Binding-site contacts:
Ligand atom CAV contacts residue VAL12 of chain 1.A at 3.8 Å (hydrophobic).
Ligand atom CAI contacts residue PHE112 of chain 1.A at 3.8 Å (hydrophobic).
Ligand atom OAC contacts residue ASN108 of chain 1.A at 2.8 Å (h-bond).
Ligand atom OAQ contacts residue ALA11 of chain 1.A at 3.5 Å.
Ligand atom CBE contacts residue GSH1 of chain 1.B at 3.5 Å.
Ligand atom CAV contacts residue PHE112 of chain 1.A at 3.6 Å (hydrophobic).
Ligand atom OAD contacts residue VAL12 of chain 1.A at 3.7 Å.
Ligand atom CBC contacts residue GSH1 of chain 1.B at 4.1 Å.
Ligand atom CAK contacts residue GSH1 of chain 1.B at 4.1 Å.
Ligand atom OAC contacts residue PHE112 of chain 1.A at 3.4 Å (h-bond).
Ligand atom OAC contacts residue ALA172 of chain 1.A at 3.3 Å.
Ligand atom CAI contacts residue VAL115 of chain 1.A at 3.8 Å (hydrophobic).
Ligand atom CAJ contacts residue VAL12 of chain 1.A at 3.9 Å (hydrophobic).
Ligand atom CAP contacts residue ALA11 of chain 1.A at 4.1 Å (hydrophobic).
Ligand atom OAB contacts residue PHE116 of chain 1.A at 3.9 Å.
Ligand atom OAQ contacts residue VAL12 of chain 1.A at 2.9 Å (h-bond).
Ligand atom CAJ contacts residue PHE112 of chain 1.A at 4.0 Å (hydrophobic).
Ligand atom CAJ contacts residue VAL115 of chain 1.A at 3.7 Å (hydrophobic).
Ligand atom CAT contacts residue GSH1 of chain 1.B at 3.8 Å.
Ligand atom OAQ contacts residue GSH1 of chain 1.B at 4.0 Å.
Ligand atom OAB contacts residue GSH1 of chain 1.B at 3.9 Å.
Ligand atom CBE contacts residue VAL12 of chain 1.A at 3.9 Å (hydrophobic).
Ligand atom OAD contacts residue PHE112 of chain 1.A at 4.0 Å.
Ligand atom CAU contacts residue PHE112 of chain 1.A at 3.6 Å (hydrophobic).
Ligand atom CAO contacts residue VAL12 of chain 1.A at 3.8 Å (hydrophobic).
Ligand atom CAU contacts residue VAL12 of chain 1.A at 3.9 Å (hydrophobic).
Ligand atom CBA contacts residue PHE112 of chain 1.A at 3.8 Å (hydrophobic).
Ligand atom OAC contacts residue VAL111 of chain 1.A at 3.9 Å.
Ligand atom CAI contacts residue VAL12 of chain 1.A at 3.9 Å (hydrophobic).
Ligand atom CAN contacts residue GSH1 of chain 1.B at 3.8 Å.
Ligand atom CAO contacts residue GSH1 of chain 1.B at 3.8 Å.
Ligand atom CAN contacts residue PHE112 of chain 1.A at 4.0 Å (hydrophobic).
Ligand atom OAD contacts residue ASN108 of chain 1.A at 3.3 Å (h-bond).
Ligand atom CAO contacts residue PHE112 of chain 1.A at 3.6 Å (hydrophobic).
Ligand atom OAR contacts residue PHE112 of chain 1.A at 3.5 Å.
Ligand atom CAU contacts residue ASN108 of chain 1.A at 3.9 Å.
Ligand atom CBD contacts residue ILE120 of chain 1.A at 4.0 Å (hydrophobic).
Ligand atom OAG contacts residue LEU35 of chain 1.A at 3.5 Å.
Ligand atom CBA contacts residue VAL12 of chain 1.A at 3.9 Å (hydrophobic).
Ligand atom CAY contacts residue LEU35 of chain 1.A at 3.8 Å (hydrophobic).

Sequence of chain 1.A:
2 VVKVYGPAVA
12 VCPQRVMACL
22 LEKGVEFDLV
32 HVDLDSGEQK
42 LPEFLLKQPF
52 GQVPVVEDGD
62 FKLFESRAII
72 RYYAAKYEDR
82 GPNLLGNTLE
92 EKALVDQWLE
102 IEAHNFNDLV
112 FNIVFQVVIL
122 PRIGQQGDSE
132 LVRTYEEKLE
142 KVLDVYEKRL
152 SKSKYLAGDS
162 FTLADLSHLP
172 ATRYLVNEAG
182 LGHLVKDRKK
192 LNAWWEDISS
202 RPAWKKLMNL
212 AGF

The protein below binds the small molecule below.
Small molecule (SMILES): Oc1cc(O)c2c(c1)O[C@@H](c1ccc(O)c(O)c1)[C@H](O)C2